This protein binds this small molecule.
Small molecule (SMILES): Nc1ncnc2c1ncn2[C@@H]1O[C@H](COP(=O)(O)OC(=O)[C@@H](N)Cc2ccc(O)cc2)[C@@H](O)[C@H]1O

Sequence of chain 1.A:
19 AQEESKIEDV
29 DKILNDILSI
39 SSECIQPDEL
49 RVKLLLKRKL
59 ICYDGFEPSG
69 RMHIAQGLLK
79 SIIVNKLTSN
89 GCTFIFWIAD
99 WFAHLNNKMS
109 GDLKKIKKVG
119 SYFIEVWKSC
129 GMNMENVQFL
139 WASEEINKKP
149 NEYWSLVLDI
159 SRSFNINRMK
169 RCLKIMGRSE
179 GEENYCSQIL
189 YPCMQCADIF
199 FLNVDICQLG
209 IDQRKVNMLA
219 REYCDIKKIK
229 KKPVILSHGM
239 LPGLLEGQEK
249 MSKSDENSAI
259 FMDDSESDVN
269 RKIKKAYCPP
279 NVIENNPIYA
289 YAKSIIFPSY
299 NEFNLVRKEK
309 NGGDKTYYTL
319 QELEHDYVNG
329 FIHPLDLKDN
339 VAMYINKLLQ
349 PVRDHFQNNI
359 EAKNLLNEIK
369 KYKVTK

Binding-site contacts:
Ligand atom O23 contacts residue ASP210 of chain 1.A at 2.5 Å (salt-bridge).
Ligand atom C06 contacts residue TYR61 of chain 1.A at 3.5 Å (hydrophobic).
Ligand atom N31 contacts residue MET249 of chain 1.A at 2.9 Å (h-bond).
Ligand atom C27 contacts residue MLI1 of chain 1.D at 3.3 Å.
Ligand atom C09 contacts residue ASP196 of chain 1.A at 3.2 Å.
Ligand atom C06 contacts residue GLN193 of chain 1.A at 3.4 Å.
Ligand atom N01 contacts residue GLN211 of chain 1.A at 3.0 Å (h-bond).
Ligand atom C02 contacts residue TYR189 of chain 1.A at 3.5 Å (hydrophobic).
Ligand atom O20 contacts residue GLN74 of chain 1.A at 3.5 Å (h-bond).
Ligand atom N01 contacts residue TYR189 of chain 1.A at 2.8 Å (h-bond).
Ligand atom C18 contacts residue GLY63 of chain 1.A at 3.1 Å.
Ligand atom C29 contacts residue MET238 of chain 1.A at 3.4 Å (hydrophobic).
Ligand atom C19 contacts residue GLY63 of chain 1.A at 3.4 Å.
Ligand atom N32 contacts residue LEU239 of chain 1.A at 2.8 Å (h-bond).
Ligand atom C02 contacts residue GLN211 of chain 1.A at 3.2 Å.
Ligand atom O15 contacts residue MLI1 of chain 1.D at 3.1 Å.
Ligand atom O08 contacts residue ASP196 of chain 1.A at 2.5 Å (salt-bridge).
Ligand atom O08 contacts residue TYR61 of chain 1.A at 2.7 Å (h-bond).
Ligand atom O25 contacts residue ASP62 of chain 1.A at 2.5 Å (salt-bridge).
Ligand atom O08 contacts residue TRP95 of chain 1.A at 3.5 Å.
Ligand atom O16 contacts residue GLU65 of chain 1.A at 2.9 Å (salt-bridge).
Ligand atom N28 contacts residue HIS71 of chain 1.A at 3.4 Å.
Ligand atom N31 contacts residue LEU239 of chain 1.A at 2.9 Å (h-bond).
Ligand atom N34 contacts residue HIS236 of chain 1.A at 3.0 Å (h-bond).
Ligand atom C10 contacts residue GLN193 of chain 1.A at 3.4 Å.
Ligand atom O12 contacts residue GLU65 of chain 1.A at 3.4 Å (salt-bridge).
Ligand atom C24 contacts residue ASP62 of chain 1.A at 3.4 Å.
Ligand atom N01 contacts residue ILE173 of chain 1.A at 2.9 Å (h-bond).
Ligand atom O17 contacts residue GLN74 of chain 1.A at 3.5 Å (h-bond).
Ligand atom N28 contacts residue LYS248 of chain 1.A at 3.1 Å (salt-bridge).
Ligand atom C30 contacts residue MET238 of chain 1.A at 3.5 Å (hydrophobic).
Ligand atom N01 contacts residue GLN193 of chain 1.A at 2.7 Å (h-bond).
Ligand atom N28 contacts residue MLI1 of chain 1.D at 2.9 Å (h-bond).
Ligand atom O12 contacts residue ILE173 of chain 1.A at 3.4 Å (h-bond).
Ligand atom C07 contacts residue GLN193 of chain 1.A at 3.5 Å.
Ligand atom C07 contacts residue ASP196 of chain 1.A at 3.2 Å.
Ligand atom O23 contacts residue GLY208 of chain 1.A at 3.0 Å.
Ligand atom O12 contacts residue TYR189 of chain 1.A at 3.3 Å (h-bond).
Ligand atom N32 contacts residue ALA73 of chain 1.A at 3.5 Å.
Ligand atom O25 contacts residue GLY208 of chain 1.A at 3.2 Å (h-bond).